Binding-site contacts:
Ligand atom C20 contacts residue MET267 of chain 1.D at 3.2 Å (hydrophobic).
Ligand atom S9 contacts residue TYR78 of chain 1.D at 3.6 Å (h-bond).
Ligand atom N3 contacts residue PHE283 of chain 1.D at 3.8 Å.
Ligand atom C8 contacts residue TYR78 of chain 1.D at 3.8 Å (hydrophobic).
Ligand atom C12 contacts residue PHE283 of chain 1.D at 3.5 Å (hydrophobic).
Ligand atom C14 contacts residue PHE250 of chain 1.D at 3.7 Å (hydrophobic).
Ligand atom C20 contacts residue PHE283 of chain 1.D at 3.5 Å (hydrophobic).
Ligand atom C22 contacts residue MET267 of chain 1.D at 3.9 Å (hydrophobic).
Ligand atom C18 contacts residue TYR247 of chain 1.D at 3.9 Å (hydrophobic).
Ligand atom C19 contacts residue PHE250 of chain 1.D at 3.1 Å (hydrophobic).
Ligand atom C2 contacts residue ILE246 of chain 1.D at 3.9 Å (hydrophobic).
Ligand atom N1 contacts residue VAL232 of chain 1.D at 3.6 Å.
Ligand atom C29 contacts residue ALA286 of chain 1.D at 3.9 Å (hydrophobic).
Ligand atom C22 contacts residue PHE283 of chain 1.D at 3.4 Å (hydrophobic).
Ligand atom C5 contacts residue ILE246 of chain 1.D at 3.5 Å (hydrophobic).
Ligand atom N1 contacts residue ILE246 of chain 1.D at 3.5 Å.
Ligand atom O21 contacts residue PHE283 of chain 1.D at 3.2 Å.
Ligand atom O10 contacts residue PHE250 of chain 1.D at 3.6 Å.
Ligand atom C18 contacts residue PHE250 of chain 1.D at 3.6 Å (hydrophobic).
Ligand atom N28 contacts residue PHE283 of chain 1.D at 3.7 Å.
Ligand atom C31 contacts residue GLY282 of chain 1.D at 3.4 Å.
Ligand atom C2 contacts residue GLN280 of chain 1.D at 3.3 Å.
Ligand atom N3 contacts residue GLN280 of chain 1.D at 3.1 Å (h-bond).
Ligand atom O21 contacts residue MET267 of chain 1.D at 3.7 Å.
Ligand atom C8 contacts residue LEU229 of chain 1.D at 3.6 Å (hydrophobic).
Ligand atom C15 contacts residue PHE250 of chain 1.D at 3.9 Å (hydrophobic).
Ligand atom S9 contacts residue SER231 of chain 1.D at 3.8 Å.
Ligand atom N28 contacts residue GLY282 of chain 1.D at 3.4 Å (h-bond).
Ligand atom C4 contacts residue PHE283 of chain 1.D at 3.9 Å (hydrophobic).
Ligand atom C5 contacts residue PHE283 of chain 1.D at 3.8 Å (hydrophobic).
Ligand atom C13 contacts residue LEU189 of chain 1.D at 3.8 Å (hydrophobic).
Ligand atom C2 contacts residue PHE283 of chain 1.D at 3.9 Å (hydrophobic).
Ligand atom C6 contacts residue PHE283 of chain 1.D at 3.7 Å (hydrophobic).
Ligand atom C29 contacts residue GLY282 of chain 1.D at 3.6 Å.
Ligand atom N1 contacts residue PHE283 of chain 1.D at 3.8 Å.
Ligand atom C19 contacts residue MET267 of chain 1.D at 3.0 Å (hydrophobic).
Ligand atom C18 contacts residue GLN280 of chain 1.D at 3.6 Å.
Ligand atom C13 contacts residue PHE250 of chain 1.D at 3.9 Å (hydrophobic).
Ligand atom C6 contacts residue ILE246 of chain 1.D at 4.0 Å (hydrophobic).
Ligand atom C23 contacts residue PHE283 of chain 1.D at 3.6 Å (hydrophobic).

A protein and the small-molecule ligand that binds it are described below.
Small molecule (SMILES): CC(=O)Nc1cccc(OCCCOc2ncnc3scc(-c4ccc(F)cc4)c23)c1

Sequence of chain 1.D:
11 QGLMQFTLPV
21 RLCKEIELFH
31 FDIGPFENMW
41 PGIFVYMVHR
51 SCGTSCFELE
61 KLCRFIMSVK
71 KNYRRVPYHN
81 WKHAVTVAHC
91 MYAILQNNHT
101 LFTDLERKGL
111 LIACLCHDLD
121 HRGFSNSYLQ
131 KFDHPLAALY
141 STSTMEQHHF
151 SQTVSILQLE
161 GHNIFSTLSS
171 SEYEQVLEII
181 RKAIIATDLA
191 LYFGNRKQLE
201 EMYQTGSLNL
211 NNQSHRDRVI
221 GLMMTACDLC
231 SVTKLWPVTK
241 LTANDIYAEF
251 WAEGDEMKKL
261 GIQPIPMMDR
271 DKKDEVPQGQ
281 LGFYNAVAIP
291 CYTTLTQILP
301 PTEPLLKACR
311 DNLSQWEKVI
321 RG